Sequence of chain 1.B:
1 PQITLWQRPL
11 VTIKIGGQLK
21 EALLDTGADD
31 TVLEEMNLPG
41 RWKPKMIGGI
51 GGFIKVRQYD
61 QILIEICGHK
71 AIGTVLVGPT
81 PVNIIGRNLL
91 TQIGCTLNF

Sequence of chain 1.A:
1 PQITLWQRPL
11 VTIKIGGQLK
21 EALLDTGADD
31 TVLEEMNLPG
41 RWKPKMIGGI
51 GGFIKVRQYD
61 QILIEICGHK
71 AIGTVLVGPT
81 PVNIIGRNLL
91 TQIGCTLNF

The small molecule below binds the protein below.
Small molecule (SMILES): COc1ccc(CN[C@@H](C(=O)N[C@H](C(=O)NCc2ccc(OC)cc2O)C(C)C)[C@H](O)[C@H](Cc2ccccc2)NC(=O)[C@@H](NC(=O)OCc2ccccc2)C(C)(C)C)cc1

Binding-site contacts:
Ligand atom C2 contacts residue GLY48 of chain 1.A at 3.2 Å.
Ligand atom C8 contacts residue ILE47 of chain 1.A at 3.6 Å (hydrophobic).
Ligand atom O4 contacts residue ALA28 of chain 1.B at 3.5 Å.
Ligand atom C8 contacts residue ASP30 of chain 1.A at 2.9 Å.
Ligand atom OH contacts residue ASP25 of chain 1.A at 2.7 Å (salt-bridge).
Ligand atom CM1 contacts residue MET46 of chain 1.B at 3.3 Å (hydrophobic).
Ligand atom CE3 contacts residue GLY49 of chain 1.B at 3.5 Å.
Ligand atom N4 contacts residue GLY48 of chain 1.B at 2.8 Å (h-bond).
Ligand atom CG3 contacts residue GLY48 of chain 1.A at 3.2 Å.
Ligand atom C7 contacts residue LYS45 of chain 1.A at 3.5 Å.
Ligand atom O contacts residue GLY49 of chain 1.A at 3.1 Å.
Ligand atom N2 contacts residue ASP25 of chain 1.A at 3.4 Å (salt-bridge).
Ligand atom OH contacts residue GLY27 of chain 1.A at 3.4 Å (h-bond).
Ligand atom O2 contacts residue GLY48 of chain 1.A at 3.2 Å (h-bond).
Ligand atom CE1 contacts residue GLY49 of chain 1.A at 3.4 Å.
Ligand atom N3 contacts residue GLY27 of chain 1.B at 3.2 Å (h-bond).
Ligand atom CG3 contacts residue ILE47 of chain 1.A at 3.6 Å (hydrophobic).
Ligand atom N contacts residue GLY48 of chain 1.A at 2.9 Å (h-bond).
Ligand atom OH contacts residue ASP25 of chain 1.B at 3.3 Å (salt-bridge).
Ligand atom CE4 contacts residue VAL82 of chain 1.A at 3.6 Å (hydrophobic).
Ligand atom O3 contacts residue GLY49 of chain 1.B at 3.4 Å.
Ligand atom O1 contacts residue ASP29 of chain 1.A at 3.1 Å (salt-bridge).
Ligand atom CD2 contacts residue GLY27 of chain 1.A at 3.5 Å.
Ligand atom O4 contacts residue GLY27 of chain 1.B at 3.5 Å (h-bond).
Ligand atom C7 contacts residue ILE47 of chain 1.A at 3.6 Å (hydrophobic).
Ligand atom CE2 contacts residue VAL82 of chain 1.B at 3.4 Å (hydrophobic).
Ligand atom CD3 contacts residue VAL82 of chain 1.A at 3.5 Å (hydrophobic).
Ligand atom C1 contacts residue GLY48 of chain 1.A at 3.5 Å.
Ligand atom CC contacts residue GLY48 of chain 1.B at 3.5 Å.
Ligand atom CM contacts residue ASP25 of chain 1.B at 3.4 Å.
Ligand atom CB2 contacts residue ASP25 of chain 1.A at 3.4 Å.
Ligand atom OH1 contacts residue ASP30 of chain 1.B at 2.9 Å (salt-bridge).
Ligand atom CE11 contacts residue ILE47 of chain 1.B at 3.5 Å (hydrophobic).
Ligand atom CB4 contacts residue ASP29 of chain 1.B at 3.5 Å.
Ligand atom N1 contacts residue GLY27 of chain 1.A at 2.9 Å (h-bond).
Ligand atom CD4 contacts residue ILE50 of chain 1.B at 3.6 Å (hydrophobic).
Ligand atom O4 contacts residue ASP29 of chain 1.B at 2.9 Å (salt-bridge).
Ligand atom C4 contacts residue GLY48 of chain 1.A at 3.3 Å.
Ligand atom CB2 contacts residue ILE84 of chain 1.A at 3.4 Å (hydrophobic).
Ligand atom CA3 contacts residue GLY48 of chain 1.B at 3.4 Å.